Sequence of chain 1.B:
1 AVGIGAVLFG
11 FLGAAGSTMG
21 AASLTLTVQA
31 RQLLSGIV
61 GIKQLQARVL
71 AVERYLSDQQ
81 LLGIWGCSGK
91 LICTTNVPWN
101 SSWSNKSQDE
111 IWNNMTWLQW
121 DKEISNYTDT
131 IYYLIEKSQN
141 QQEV

A protein and the small-molecule ligand that binds it are described below.
Small molecule (SMILES): CC(=O)N[C@@H]1[C@@H](O)[C@H](O)[C@@H](CO)O[C@H]1O

Binding-site contacts:
Ligand atom O7 contacts residue ASN105 of chain 1.B at 4.3 Å.
Ligand atom O5 contacts residue ASN105 of chain 1.B at 2.4 Å (h-bond).
Ligand atom C2 contacts residue ASN105 of chain 1.B at 2.5 Å.
Ligand atom N2 contacts residue ASN105 of chain 1.B at 2.9 Å (h-bond).
Ligand atom C1 contacts residue ASN105 of chain 1.B at 1.4 Å.
Ligand atom C7 contacts residue ASN105 of chain 1.B at 3.8 Å.
Ligand atom C3 contacts residue ASN105 of chain 1.B at 3.8 Å.
Ligand atom C4 contacts residue ASN105 of chain 1.B at 4.3 Å.
Ligand atom C5 contacts residue ASN105 of chain 1.B at 3.7 Å.